Sequence of chain 1.B:
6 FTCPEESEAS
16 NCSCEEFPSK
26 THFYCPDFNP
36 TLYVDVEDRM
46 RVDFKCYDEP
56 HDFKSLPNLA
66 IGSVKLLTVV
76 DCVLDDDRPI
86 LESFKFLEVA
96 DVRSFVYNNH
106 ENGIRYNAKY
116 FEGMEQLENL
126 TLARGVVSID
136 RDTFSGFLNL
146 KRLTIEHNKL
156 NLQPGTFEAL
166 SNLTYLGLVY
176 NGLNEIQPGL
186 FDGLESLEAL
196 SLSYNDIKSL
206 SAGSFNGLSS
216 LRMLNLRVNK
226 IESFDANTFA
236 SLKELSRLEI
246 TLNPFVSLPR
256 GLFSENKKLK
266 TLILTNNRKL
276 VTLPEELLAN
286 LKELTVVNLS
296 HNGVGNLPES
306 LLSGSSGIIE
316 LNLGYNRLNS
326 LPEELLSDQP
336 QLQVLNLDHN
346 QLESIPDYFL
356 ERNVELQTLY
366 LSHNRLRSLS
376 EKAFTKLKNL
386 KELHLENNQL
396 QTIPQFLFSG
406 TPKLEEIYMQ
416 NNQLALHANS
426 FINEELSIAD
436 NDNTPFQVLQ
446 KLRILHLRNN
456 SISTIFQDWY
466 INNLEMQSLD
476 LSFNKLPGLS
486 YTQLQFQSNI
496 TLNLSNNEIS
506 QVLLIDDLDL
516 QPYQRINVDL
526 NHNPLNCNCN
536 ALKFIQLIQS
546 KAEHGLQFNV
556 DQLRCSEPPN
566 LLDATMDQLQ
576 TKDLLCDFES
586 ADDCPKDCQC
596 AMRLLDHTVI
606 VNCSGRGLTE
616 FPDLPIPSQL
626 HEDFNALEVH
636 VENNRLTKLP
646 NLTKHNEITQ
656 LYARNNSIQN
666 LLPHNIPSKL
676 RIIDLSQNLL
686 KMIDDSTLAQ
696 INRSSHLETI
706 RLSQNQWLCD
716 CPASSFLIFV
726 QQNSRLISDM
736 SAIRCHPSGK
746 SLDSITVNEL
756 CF

Binding-site contacts:
Ligand atom C8 contacts residue GLN418 of chain 1.B at 4.0 Å.
Ligand atom O5 contacts residue ASN416 of chain 1.B at 3.3 Å (h-bond).
Ligand atom O5 contacts residue ASN454 of chain 1.B at 2.4 Å (h-bond).
Ligand atom C5 contacts residue ASN454 of chain 1.B at 3.6 Å.
Ligand atom C1 contacts residue ASN454 of chain 1.B at 1.4 Å.
Ligand atom C2 contacts residue ASN454 of chain 1.B at 2.5 Å.
Ligand atom O6 contacts residue GLN418 of chain 1.B at 4.2 Å.
Ligand atom N2 contacts residue ASN454 of chain 1.B at 2.9 Å (h-bond).
Ligand atom C2 contacts residue ASN416 of chain 1.B at 3.5 Å.
Ligand atom C4 contacts residue ASN454 of chain 1.B at 4.2 Å.
Ligand atom O6 contacts residue ASN417 of chain 1.B at 4.4 Å.
Ligand atom N2 contacts residue ASN416 of chain 1.B at 4.2 Å.
Ligand atom C7 contacts residue ASN454 of chain 1.B at 3.5 Å.
Ligand atom O6 contacts residue ASN416 of chain 1.B at 3.3 Å (h-bond).
Ligand atom C3 contacts residue ASN454 of chain 1.B at 3.8 Å.
Ligand atom C1 contacts residue ASN416 of chain 1.B at 3.2 Å.
Ligand atom O7 contacts residue ASN454 of chain 1.B at 3.7 Å.

The small molecule below binds the protein below.
Small molecule (SMILES): CC(=O)N[C@H]1[C@H](O[C@H]2[C@H](O)[C@@H](NC(C)=O)CO[C@@H]2CO)O[C@H](CO)[C@@H](O)[C@@H]1O